This protein binds this small molecule.
Small molecule (SMILES): CC(=O)N[C@@H]1[C@@H](O)[C@H](O)[C@@H](CO)O[C@H]1O

Sequence of chain 1.D:
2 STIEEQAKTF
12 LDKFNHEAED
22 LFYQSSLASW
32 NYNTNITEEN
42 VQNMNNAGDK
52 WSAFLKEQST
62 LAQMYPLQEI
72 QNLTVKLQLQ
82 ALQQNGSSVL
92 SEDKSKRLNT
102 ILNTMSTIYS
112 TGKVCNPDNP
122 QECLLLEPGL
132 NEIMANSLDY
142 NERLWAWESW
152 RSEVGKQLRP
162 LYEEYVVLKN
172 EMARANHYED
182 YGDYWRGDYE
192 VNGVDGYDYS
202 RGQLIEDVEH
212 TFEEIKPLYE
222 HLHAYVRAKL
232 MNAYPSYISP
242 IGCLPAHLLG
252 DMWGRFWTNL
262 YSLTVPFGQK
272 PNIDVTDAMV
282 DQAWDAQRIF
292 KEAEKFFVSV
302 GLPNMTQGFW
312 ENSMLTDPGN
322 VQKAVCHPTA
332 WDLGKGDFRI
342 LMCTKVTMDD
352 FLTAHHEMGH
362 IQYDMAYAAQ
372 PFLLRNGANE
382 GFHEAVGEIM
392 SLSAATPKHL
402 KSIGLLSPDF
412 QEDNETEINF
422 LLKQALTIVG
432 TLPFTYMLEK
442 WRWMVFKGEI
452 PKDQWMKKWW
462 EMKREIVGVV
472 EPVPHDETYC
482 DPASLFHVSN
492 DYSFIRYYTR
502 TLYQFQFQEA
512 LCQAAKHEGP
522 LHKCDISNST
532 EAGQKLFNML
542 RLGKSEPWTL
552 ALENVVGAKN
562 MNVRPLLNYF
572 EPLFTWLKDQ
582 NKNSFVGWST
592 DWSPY

Binding-site contacts:
Ligand atom O7 contacts residue ASN305 of chain 1.D at 4.3 Å.
Ligand atom C7 contacts residue ASN305 of chain 1.D at 3.8 Å.
Ligand atom C4 contacts residue ASN305 of chain 1.D at 4.3 Å.
Ligand atom N2 contacts residue ASN305 of chain 1.D at 2.8 Å (h-bond).
Ligand atom C1 contacts residue ASN305 of chain 1.D at 1.4 Å.
Ligand atom C2 contacts residue ASN305 of chain 1.D at 2.5 Å.
Ligand atom C3 contacts residue ASN305 of chain 1.D at 3.8 Å.
Ligand atom O6 contacts residue ASN305 of chain 1.D at 4.3 Å.
Ligand atom C5 contacts residue ASN305 of chain 1.D at 3.7 Å.
Ligand atom O5 contacts residue ASN305 of chain 1.D at 2.5 Å (h-bond).